Binding-site contacts:
Ligand atom O2 contacts residue PHE25 of chain 2.B at 3.4 Å.
Ligand atom C6 contacts residue HIS53 of chain 1.A at 3.4 Å.
Ligand atom O6 contacts residue THR89 of chain 1.A at 3.5 Å (h-bond).
Ligand atom O6 contacts residue THR90 of chain 1.A at 4.2 Å.
Ligand atom O4 contacts residue MG1 of chain 1.D at 2.1 Å.
Ligand atom N5 contacts residue TRP136 of chain 1.A at 3.6 Å.
Ligand atom O3 contacts residue MG1 of chain 1.D at 2.5 Å.
Ligand atom N5 contacts residue PHE93 of chain 1.A at 4.0 Å.
Ligand atom O3 contacts residue HIS219 of chain 1.A at 3.4 Å.
Ligand atom O3 contacts residue ASP292 of chain 1.A at 3.1 Å (salt-bridge).
Ligand atom C5 contacts residue HIS53 of chain 1.A at 3.2 Å.
Ligand atom O4 contacts residue ASP244 of chain 1.A at 3.2 Å (salt-bridge).
Ligand atom O3 contacts residue GLU216 of chain 1.A at 3.0 Å (salt-bridge).
Ligand atom C6 contacts residue VAL134 of chain 1.A at 4.1 Å (hydrophobic).
Ligand atom C6 contacts residue THR89 of chain 1.A at 3.7 Å.
Ligand atom O6 contacts residue TRP136 of chain 1.A at 3.3 Å.
Ligand atom C6 contacts residue GLU180 of chain 1.A at 3.8 Å.
Ligand atom O4 contacts residue GLU180 of chain 1.A at 2.6 Å (salt-bridge).
Ligand atom C1 contacts residue PHE93 of chain 1.A at 4.0 Å (hydrophobic).
Ligand atom C1 contacts residue HIS53 of chain 1.A at 3.4 Å.
Ligand atom C3 contacts residue MG1 of chain 1.D at 2.8 Å.
Ligand atom C4 contacts residue MG1 of chain 1.D at 2.9 Å.
Ligand atom C3 contacts residue ASP292 of chain 1.A at 3.0 Å.
Ligand atom C6 contacts residue TRP136 of chain 1.A at 3.8 Å (hydrophobic).
Ligand atom N5 contacts residue HIS53 of chain 1.A at 2.7 Å (h-bond).
Ligand atom O4 contacts residue GLU216 of chain 1.A at 4.1 Å.
Ligand atom C5 contacts residue MG1 of chain 1.D at 4.2 Å.
Ligand atom C1 contacts residue TRP136 of chain 1.A at 3.8 Å (hydrophobic).
Ligand atom C2 contacts residue TRP136 of chain 1.A at 3.5 Å (hydrophobic).
Ligand atom O2 contacts residue TRP136 of chain 1.A at 3.8 Å.
Ligand atom C4 contacts residue ASP292 of chain 1.A at 3.6 Å.
Ligand atom C5 contacts residue GLU180 of chain 1.A at 4.0 Å.
Ligand atom C3 contacts residue GLU180 of chain 1.A at 3.6 Å.
Ligand atom O6 contacts residue HIS53 of chain 1.A at 3.1 Å (h-bond).
Ligand atom C4 contacts residue TRP136 of chain 1.A at 4.2 Å (hydrophobic).
Ligand atom C3 contacts residue GLU216 of chain 1.A at 4.0 Å.
Ligand atom O4 contacts residue ASP292 of chain 1.A at 2.9 Å (salt-bridge).
Ligand atom O6 contacts residue PHE93 of chain 1.A at 4.0 Å.
Ligand atom O3 contacts residue GLU180 of chain 1.A at 2.8 Å (salt-bridge).
Ligand atom C4 contacts residue GLU180 of chain 1.A at 3.0 Å.

This small molecule binds to this protein.
Small molecule (SMILES): OC[C@H]1NC[C@H](O)[C@@H](O)[C@@H]1O

Sequence of chain 2.B:
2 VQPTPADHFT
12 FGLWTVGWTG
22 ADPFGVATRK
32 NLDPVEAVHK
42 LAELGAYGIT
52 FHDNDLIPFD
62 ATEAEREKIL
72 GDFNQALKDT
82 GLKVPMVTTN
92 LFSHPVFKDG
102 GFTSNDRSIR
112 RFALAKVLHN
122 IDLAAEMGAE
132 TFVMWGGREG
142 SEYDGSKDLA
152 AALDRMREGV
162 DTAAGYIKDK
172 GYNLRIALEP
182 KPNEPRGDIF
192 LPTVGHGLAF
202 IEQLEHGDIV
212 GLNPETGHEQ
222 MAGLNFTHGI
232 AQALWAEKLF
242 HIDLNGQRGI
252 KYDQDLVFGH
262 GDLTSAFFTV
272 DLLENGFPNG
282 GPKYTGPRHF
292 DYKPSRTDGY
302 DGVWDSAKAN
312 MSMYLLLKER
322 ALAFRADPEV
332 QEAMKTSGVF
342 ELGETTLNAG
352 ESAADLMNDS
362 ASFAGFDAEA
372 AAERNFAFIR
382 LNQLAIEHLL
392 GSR

Sequence of chain 1.A:
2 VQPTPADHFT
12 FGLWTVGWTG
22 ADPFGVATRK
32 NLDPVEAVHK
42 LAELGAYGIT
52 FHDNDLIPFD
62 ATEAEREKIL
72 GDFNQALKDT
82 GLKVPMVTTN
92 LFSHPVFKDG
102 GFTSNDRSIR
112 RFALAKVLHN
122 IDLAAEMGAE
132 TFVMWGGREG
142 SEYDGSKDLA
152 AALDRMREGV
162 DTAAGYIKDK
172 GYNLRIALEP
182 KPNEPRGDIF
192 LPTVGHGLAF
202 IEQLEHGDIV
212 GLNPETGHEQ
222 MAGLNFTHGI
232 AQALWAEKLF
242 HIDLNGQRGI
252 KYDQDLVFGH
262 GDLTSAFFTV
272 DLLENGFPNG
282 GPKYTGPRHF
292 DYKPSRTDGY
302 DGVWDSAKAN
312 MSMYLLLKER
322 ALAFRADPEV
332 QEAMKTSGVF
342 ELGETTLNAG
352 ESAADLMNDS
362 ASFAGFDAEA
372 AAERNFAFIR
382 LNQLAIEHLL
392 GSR